Sequence of chain 1.T:
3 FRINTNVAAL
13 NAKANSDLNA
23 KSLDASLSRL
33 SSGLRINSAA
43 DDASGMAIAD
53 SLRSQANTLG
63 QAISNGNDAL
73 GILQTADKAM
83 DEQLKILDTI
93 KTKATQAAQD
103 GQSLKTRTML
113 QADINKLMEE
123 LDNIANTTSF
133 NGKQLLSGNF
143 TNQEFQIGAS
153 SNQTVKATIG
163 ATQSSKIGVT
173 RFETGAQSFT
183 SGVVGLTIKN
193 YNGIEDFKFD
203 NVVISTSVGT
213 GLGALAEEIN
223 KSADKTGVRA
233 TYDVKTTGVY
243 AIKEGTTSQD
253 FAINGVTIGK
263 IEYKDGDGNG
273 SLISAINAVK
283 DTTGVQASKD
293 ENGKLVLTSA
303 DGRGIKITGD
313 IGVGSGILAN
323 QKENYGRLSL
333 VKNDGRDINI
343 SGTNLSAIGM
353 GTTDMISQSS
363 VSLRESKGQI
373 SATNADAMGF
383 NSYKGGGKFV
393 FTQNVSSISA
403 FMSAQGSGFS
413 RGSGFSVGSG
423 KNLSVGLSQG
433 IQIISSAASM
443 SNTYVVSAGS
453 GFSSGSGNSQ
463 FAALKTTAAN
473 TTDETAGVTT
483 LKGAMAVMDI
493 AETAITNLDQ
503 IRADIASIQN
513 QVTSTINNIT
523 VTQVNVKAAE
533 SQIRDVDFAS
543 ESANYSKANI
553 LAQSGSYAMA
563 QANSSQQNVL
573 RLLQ

Binding-site contacts:
Ligand atom O1A contacts residue VAL397 of chain 1.T at 3.2 Å (h-bond).
Ligand atom C1 contacts residue VAL397 of chain 1.T at 4.3 Å (hydrophobic).
Ligand atom C6 contacts residue SER437 of chain 1.T at 2.7 Å.
Ligand atom O8 contacts residue ASN396 of chain 1.T at 4.3 Å.
Ligand atom O1A contacts residue SER437 of chain 1.T at 2.8 Å (h-bond).
Ligand atom C3 contacts residue SER437 of chain 1.T at 2.8 Å.
Ligand atom C1 contacts residue SER437 of chain 1.T at 2.4 Å.
Ligand atom C8 contacts residue SER437 of chain 1.T at 4.1 Å.
Ligand atom N5 contacts residue SER437 of chain 1.T at 4.4 Å.
Ligand atom O6 contacts residue SER437 of chain 1.T at 1.9 Å (h-bond).
Ligand atom C4 contacts residue SER437 of chain 1.T at 3.4 Å.
Ligand atom C2 contacts residue SER437 of chain 1.T at 1.5 Å.
Ligand atom C4 contacts residue SER438 of chain 1.T at 4.3 Å.
Ligand atom C7 contacts residue SER437 of chain 1.T at 3.9 Å.
Ligand atom C5 contacts residue SER437 of chain 1.T at 3.6 Å.
Ligand atom O8 contacts residue SER437 of chain 1.T at 3.6 Å.
Ligand atom O1B contacts residue SER437 of chain 1.T at 3.3 Å.
Ligand atom O1A contacts residue SER398 of chain 1.T at 3.3 Å.
Ligand atom C2 contacts residue SER438 of chain 1.T at 4.3 Å.

The protein below binds the small molecule below.
Small molecule (SMILES): C[C@H](O)[C@H](N)[C@@H]1O[C@](O)(C(=O)O)C[C@H](O)[C@@H]1N